The small molecule below binds the protein below.
Small molecule (SMILES): CC(=O)N[C@@H]1[C@@H](O)[C@H](O)[C@@H](CO)O[C@H]1O

Sequence of chain 1.B:
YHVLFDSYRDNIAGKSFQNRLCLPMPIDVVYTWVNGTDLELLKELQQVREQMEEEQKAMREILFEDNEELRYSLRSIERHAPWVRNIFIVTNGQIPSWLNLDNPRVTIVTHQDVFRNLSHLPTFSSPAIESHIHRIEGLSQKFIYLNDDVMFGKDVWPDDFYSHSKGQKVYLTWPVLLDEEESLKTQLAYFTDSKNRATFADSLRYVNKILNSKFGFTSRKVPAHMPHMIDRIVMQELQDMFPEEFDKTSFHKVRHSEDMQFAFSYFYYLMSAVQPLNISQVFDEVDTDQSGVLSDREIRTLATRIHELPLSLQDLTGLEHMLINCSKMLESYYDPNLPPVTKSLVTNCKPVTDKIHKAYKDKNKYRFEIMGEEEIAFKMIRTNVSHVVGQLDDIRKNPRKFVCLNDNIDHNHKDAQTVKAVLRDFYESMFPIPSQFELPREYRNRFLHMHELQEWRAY

Binding-site contacts:
Ligand atom C8 contacts residue GLN982 of chain 1.B at 3.5 Å.
Ligand atom C6 contacts residue ASN979 of chain 1.B at 4.4 Å.
Ligand atom C2 contacts residue SER981 of chain 1.B at 4.4 Å.
Ligand atom C8 contacts residue ASN979 of chain 1.B at 4.2 Å.
Ligand atom O5 contacts residue ASN979 of chain 1.B at 2.4 Å (h-bond).
Ligand atom C8 contacts residue SER981 of chain 1.B at 3.3 Å.
Ligand atom C3 contacts residue ASN979 of chain 1.B at 3.8 Å.
Ligand atom C4 contacts residue ASN979 of chain 1.B at 4.3 Å.
Ligand atom C7 contacts residue ASN979 of chain 1.B at 3.7 Å.
Ligand atom C5 contacts residue ASN979 of chain 1.B at 3.7 Å.
Ligand atom O7 contacts residue GLN982 of chain 1.B at 3.6 Å.
Ligand atom C2 contacts residue ASN979 of chain 1.B at 2.5 Å.
Ligand atom O6 contacts residue ASN979 of chain 1.B at 3.6 Å (h-bond).
Ligand atom C1 contacts residue ASN979 of chain 1.B at 1.4 Å.
Ligand atom C8 contacts residue ASP985 of chain 1.B at 3.6 Å.
Ligand atom C7 contacts residue GLN982 of chain 1.B at 4.0 Å.
Ligand atom N2 contacts residue ASN979 of chain 1.B at 2.9 Å (h-bond).